A protein and the small-molecule ligand that binds it are described below.
Small molecule (SMILES): CC(C)[C@]12O[C@H]1[C@@H]1O[C@]13[C@]1(O[C@H]1C[C@H]1C4=C(CC[C@@]13C)C(=O)OC4)[C@@H]2O

Sequence of chain 1.E:
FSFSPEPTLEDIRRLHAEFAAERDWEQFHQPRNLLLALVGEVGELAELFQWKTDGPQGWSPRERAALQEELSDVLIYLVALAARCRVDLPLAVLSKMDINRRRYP

Sequence of chain 1.A:
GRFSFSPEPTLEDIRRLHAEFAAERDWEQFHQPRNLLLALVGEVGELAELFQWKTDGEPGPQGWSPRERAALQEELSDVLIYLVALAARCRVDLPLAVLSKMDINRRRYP

Binding-site contacts:
Ligand atom C08 contacts residue TRP53 of chain 1.A at 4.3 Å (hydrophobic).
Ligand atom C16 contacts residue TRP27 of chain 1.E at 4.3 Å (hydrophobic).
Ligand atom O23 contacts residue TRP53 of chain 1.A at 4.2 Å.
Ligand atom C22 contacts residue TYR109 of chain 1.G at 4.0 Å (hydrophobic).
Ligand atom C11 contacts residue PHE30 of chain 1.E at 3.7 Å (hydrophobic).
Ligand atom O09 contacts residue PHE30 of chain 1.E at 4.1 Å.
Ligand atom C24 contacts residue HIS31 of chain 1.E at 4.0 Å.
Ligand atom O25 contacts residue HIS31 of chain 1.E at 3.2 Å (h-bond).
Ligand atom C07 contacts residue TRP53 of chain 1.A at 3.7 Å (hydrophobic).
Ligand atom C26 contacts residue TRP27 of chain 1.E at 3.6 Å (hydrophobic).
Ligand atom O25 contacts residue TRP27 of chain 1.E at 4.0 Å.
Ligand atom C12 contacts residue TRP53 of chain 1.A at 3.9 Å (hydrophobic).
Ligand atom C24 contacts residue TRP53 of chain 1.A at 3.4 Å (hydrophobic).
Ligand atom C13 contacts residue HIS31 of chain 1.E at 4.3 Å.
Ligand atom C11 contacts residue TRP53 of chain 1.A at 3.8 Å (hydrophobic).
Ligand atom C22 contacts residue TRP53 of chain 1.A at 4.5 Å (hydrophobic).
Ligand atom C14 contacts residue TRP53 of chain 1.A at 4.1 Å (hydrophobic).
Ligand atom C22 contacts residue TRP27 of chain 1.E at 3.5 Å (hydrophobic).
Ligand atom C13 contacts residue TRP27 of chain 1.E at 3.6 Å (hydrophobic).
Ligand atom C24 contacts residue TYR82 of chain 1.E at 3.8 Å (hydrophobic).
Ligand atom O06 contacts residue TRP53 of chain 1.A at 4.2 Å.
Ligand atom C22 contacts residue TYR82 of chain 1.E at 4.5 Å (hydrophobic).
Ligand atom O25 contacts residue TYR82 of chain 1.E at 3.4 Å (h-bond).
Ligand atom C12 contacts residue HIS31 of chain 1.E at 3.9 Å.
Ligand atom C26 contacts residue PHE30 of chain 1.E at 4.1 Å (hydrophobic).
Ligand atom C05 contacts residue TRP53 of chain 1.A at 4.0 Å (hydrophobic).
Ligand atom O23 contacts residue TRP27 of chain 1.E at 3.2 Å.
Ligand atom C15 contacts residue TRP53 of chain 1.A at 3.8 Å (hydrophobic).
Ligand atom C13 contacts residue TRP53 of chain 1.A at 3.6 Å (hydrophobic).
Ligand atom C10 contacts residue TRP53 of chain 1.A at 3.9 Å (hydrophobic).
Ligand atom C12 contacts residue PHE30 of chain 1.E at 4.0 Å (hydrophobic).
Ligand atom O25 contacts residue TRP53 of chain 1.A at 3.3 Å.
Ligand atom C12 contacts residue TRP27 of chain 1.E at 4.0 Å (hydrophobic).
Ligand atom O23 contacts residue TYR82 of chain 1.E at 3.6 Å (h-bond).
Ligand atom C24 contacts residue TRP27 of chain 1.E at 3.5 Å (hydrophobic).
Ligand atom C16 contacts residue TYR109 of chain 1.G at 4.2 Å (hydrophobic).
Ligand atom C14 contacts residue TRP27 of chain 1.E at 3.9 Å (hydrophobic).

Sequence of chain 1.G:
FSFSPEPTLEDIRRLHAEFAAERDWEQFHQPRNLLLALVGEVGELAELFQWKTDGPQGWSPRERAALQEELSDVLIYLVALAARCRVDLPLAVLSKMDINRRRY